Binding-site contacts:
Ligand atom C3 contacts residue ARG91 of chain 1.A at 4.0 Å.
Ligand atom C2 contacts residue GLN50 of chain 1.A at 2.7 Å.
Ligand atom C5 contacts residue PHE103 of chain 1.A at 3.9 Å (hydrophobic).
Ligand atom C11 contacts residue ASN44 of chain 1.A at 4.1 Å.
Ligand atom O97 contacts residue CYS216 of chain 1.A at 3.6 Å.
Ligand atom C18 contacts residue MET234 of chain 1.A at 3.6 Å (hydrophobic).
Ligand atom C16 contacts residue CYS216 of chain 1.A at 3.8 Å (hydrophobic).
Ligand atom C10 contacts residue MET84 of chain 1.A at 3.9 Å (hydrophobic).
Ligand atom O83 contacts residue LEU88 of chain 1.A at 3.8 Å.
Ligand atom C2 contacts residue LEU46 of chain 1.A at 3.7 Å (hydrophobic).
Ligand atom C12 contacts residue LEU43 of chain 1.A at 3.5 Å (hydrophobic).
Ligand atom C1 contacts residue MET84 of chain 1.A at 4.1 Å (hydrophobic).
Ligand atom C4 contacts residue LEU88 of chain 1.A at 4.1 Å (hydrophobic).
Ligand atom C6 contacts residue MET84 of chain 1.A at 3.7 Å (hydrophobic).
Ligand atom C18 contacts residue CYS216 of chain 1.A at 4.0 Å (hydrophobic).
Ligand atom O97 contacts residue ASN44 of chain 1.A at 3.5 Å (h-bond).
Ligand atom C18 contacts residue MET81 of chain 1.A at 3.8 Å (hydrophobic).
Ligand atom C5 contacts residue MET84 of chain 1.A at 4.0 Å (hydrophobic).
Ligand atom C3 contacts residue GLN50 of chain 1.A at 3.2 Å.
Ligand atom C27 contacts residue ASN44 of chain 1.A at 4.0 Å.
Ligand atom O83 contacts residue ARG91 of chain 1.A at 2.9 Å (salt-bridge).
Ligand atom C12 contacts residue ASN44 of chain 1.A at 3.2 Å.
Ligand atom O83 contacts residue GLN50 of chain 1.A at 3.2 Å (h-bond).
Ligand atom C13 contacts residue ASN44 of chain 1.A at 4.0 Å.
Ligand atom C3 contacts residue MET84 of chain 1.A at 3.7 Å (hydrophobic).
Ligand atom C3 contacts residue PHE103 of chain 1.A at 4.0 Å (hydrophobic).
Ligand atom C4 contacts residue PHE103 of chain 1.A at 3.5 Å (hydrophobic).
Ligand atom C27 contacts residue LEU40 of chain 1.A at 3.7 Å (hydrophobic).
Ligand atom O83 contacts residue MET84 of chain 1.A at 3.4 Å (h-bond).
Ligand atom C7 contacts residue MET126 of chain 1.A at 3.7 Å (hydrophobic).
Ligand atom C1 contacts residue LEU43 of chain 1.A at 3.8 Å (hydrophobic).
Ligand atom C9 contacts residue LEU43 of chain 1.A at 4.0 Å (hydrophobic).
Ligand atom C2 contacts residue MET84 of chain 1.A at 3.7 Å (hydrophobic).
Ligand atom C10 contacts residue PHE103 of chain 1.A at 4.1 Å (hydrophobic).
Ligand atom C16 contacts residue TYR215 of chain 1.A at 3.9 Å (hydrophobic).
Ligand atom C9 contacts residue MET84 of chain 1.A at 4.0 Å (hydrophobic).
Ligand atom C17 contacts residue ASN44 of chain 1.A at 4.0 Å.
Ligand atom C4 contacts residue MET84 of chain 1.A at 3.6 Å (hydrophobic).
Ligand atom C11 contacts residue LEU43 of chain 1.A at 2.8 Å (hydrophobic).
Ligand atom C1 contacts residue LEU46 of chain 1.A at 3.5 Å (hydrophobic).

Sequence of chain 1.A:
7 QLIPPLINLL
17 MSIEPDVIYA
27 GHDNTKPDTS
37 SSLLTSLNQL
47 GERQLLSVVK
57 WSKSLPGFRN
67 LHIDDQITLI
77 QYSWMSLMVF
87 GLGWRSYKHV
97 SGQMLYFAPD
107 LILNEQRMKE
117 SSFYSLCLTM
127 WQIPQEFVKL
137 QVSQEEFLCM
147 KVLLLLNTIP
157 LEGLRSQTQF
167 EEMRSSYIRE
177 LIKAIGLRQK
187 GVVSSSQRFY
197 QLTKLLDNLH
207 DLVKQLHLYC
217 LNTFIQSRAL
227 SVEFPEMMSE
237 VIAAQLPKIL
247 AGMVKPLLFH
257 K

A protein and the small-molecule ligand that binds it are described below.
Small molecule (SMILES): C[C@]1(O)CC[C@H]2[C@@H]3CCC4=CC(=O)CCC4=C3C=C[C@@]21C